Binding-site contacts:
Ligand atom C3 contacts residue ASN74 of chain 1.C at 3.8 Å.
Ligand atom C8 contacts residue ASP73 of chain 1.C at 4.3 Å.
Ligand atom C5 contacts residue ASN74 of chain 1.C at 3.6 Å.
Ligand atom O5 contacts residue ASN74 of chain 1.C at 2.3 Å (h-bond).
Ligand atom N2 contacts residue ASN74 of chain 1.C at 3.0 Å (h-bond).
Ligand atom C4 contacts residue ASN74 of chain 1.C at 4.2 Å.
Ligand atom C1 contacts residue ASN74 of chain 1.C at 1.4 Å.
Ligand atom O7 contacts residue ASN74 of chain 1.C at 3.0 Å (h-bond).
Ligand atom C8 contacts residue ASN74 of chain 1.C at 4.4 Å.
Ligand atom C2 contacts residue ASN74 of chain 1.C at 2.4 Å.
Ligand atom O6 contacts residue ASN74 of chain 1.C at 4.5 Å.
Ligand atom C7 contacts residue ASN74 of chain 1.C at 3.2 Å.

Sequence of chain 1.C:
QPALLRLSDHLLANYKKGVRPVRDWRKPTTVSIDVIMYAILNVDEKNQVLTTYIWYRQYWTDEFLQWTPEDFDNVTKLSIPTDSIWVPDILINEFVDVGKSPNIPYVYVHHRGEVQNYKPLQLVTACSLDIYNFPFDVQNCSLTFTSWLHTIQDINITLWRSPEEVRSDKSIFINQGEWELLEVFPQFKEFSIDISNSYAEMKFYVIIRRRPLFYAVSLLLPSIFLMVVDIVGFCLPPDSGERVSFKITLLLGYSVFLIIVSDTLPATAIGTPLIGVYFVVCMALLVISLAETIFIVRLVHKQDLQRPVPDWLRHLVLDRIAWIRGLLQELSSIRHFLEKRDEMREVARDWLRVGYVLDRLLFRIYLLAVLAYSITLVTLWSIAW

This small molecule binds to this protein.
Small molecule (SMILES): CC(=O)N[C@@H]1[C@@H](O)[C@H](O)[C@@H](CO)O[C@H]1O